Sequence of chain 1.B:
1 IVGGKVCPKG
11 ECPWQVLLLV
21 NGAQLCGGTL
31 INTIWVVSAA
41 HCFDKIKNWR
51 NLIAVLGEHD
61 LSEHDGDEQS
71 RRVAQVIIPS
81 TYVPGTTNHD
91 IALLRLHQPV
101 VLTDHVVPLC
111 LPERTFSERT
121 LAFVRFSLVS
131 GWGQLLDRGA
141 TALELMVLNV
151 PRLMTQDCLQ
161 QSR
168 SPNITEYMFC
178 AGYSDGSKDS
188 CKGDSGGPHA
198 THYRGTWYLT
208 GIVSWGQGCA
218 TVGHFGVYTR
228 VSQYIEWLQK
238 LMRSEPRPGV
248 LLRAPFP

This small molecule binds to this protein.
Small molecule (SMILES): Nc1nc2ccccc2[nH]1

Binding-site contacts:
Ligand atom CAH contacts residue PHE43 of chain 1.B at 3.6 Å (hydrophobic).
Ligand atom CAB contacts residue PRO84 of chain 1.B at 3.9 Å (hydrophobic).
Ligand atom CAJ contacts residue PRO84 of chain 1.B at 3.8 Å (hydrophobic).
Ligand atom CAE contacts residue PRO84 of chain 1.B at 3.7 Å (hydrophobic).
Ligand atom CAB contacts residue ARG250 of chain 1.B at 3.5 Å.
Ligand atom CAH contacts residue ASP44 of chain 1.B at 4.3 Å.
Ligand atom CAH contacts residue TRP49 of chain 1.B at 4.0 Å (hydrophobic).
Ligand atom CAI contacts residue PRO84 of chain 1.B at 3.8 Å (hydrophobic).
Ligand atom CAE contacts residue TYR82 of chain 1.B at 3.9 Å (hydrophobic).
Ligand atom CAC contacts residue PRO84 of chain 1.B at 3.8 Å (hydrophobic).
Ligand atom CAC contacts residue ILE78 of chain 1.B at 4.4 Å (hydrophobic).
Ligand atom CAJ contacts residue LEU248 of chain 1.B at 4.1 Å (hydrophobic).
Ligand atom CAJ contacts residue ILE78 of chain 1.B at 4.5 Å (hydrophobic).
Ligand atom NAG contacts residue TRP49 of chain 1.B at 4.3 Å.
Ligand atom CAC contacts residue TYR82 of chain 1.B at 4.1 Å (hydrophobic).
Ligand atom CAC contacts residue ARG250 of chain 1.B at 4.0 Å.
Ligand atom CAE contacts residue ILE78 of chain 1.B at 3.9 Å (hydrophobic).
Ligand atom CAH contacts residue LEU248 of chain 1.B at 4.1 Å (hydrophobic).
Ligand atom NAF contacts residue LEU248 of chain 1.B at 3.9 Å.
Ligand atom CAD contacts residue LEU248 of chain 1.B at 4.4 Å (hydrophobic).
Ligand atom NAG contacts residue LEU248 of chain 1.B at 4.2 Å.
Ligand atom NAG contacts residue ASP44 of chain 1.B at 4.3 Å.
Ligand atom NAA contacts residue PHE43 of chain 1.B at 2.9 Å (h-bond).
Ligand atom CAI contacts residue LEU248 of chain 1.B at 3.9 Å (hydrophobic).
Ligand atom NAG contacts residue PRO84 of chain 1.B at 4.4 Å.
Ligand atom CAD contacts residue PRO84 of chain 1.B at 3.9 Å (hydrophobic).
Ligand atom NAG contacts residue PHE43 of chain 1.B at 3.6 Å.
Ligand atom NAF contacts residue PRO84 of chain 1.B at 4.5 Å.
Ligand atom NAA contacts residue ASP44 of chain 1.B at 3.5 Å (salt-bridge).
Ligand atom CAD contacts residue ARG250 of chain 1.B at 4.3 Å.
Ligand atom NAG contacts residue ILE78 of chain 1.B at 4.5 Å.
Ligand atom NAA contacts residue TRP49 of chain 1.B at 3.4 Å.